Sequence of chain 1.F:
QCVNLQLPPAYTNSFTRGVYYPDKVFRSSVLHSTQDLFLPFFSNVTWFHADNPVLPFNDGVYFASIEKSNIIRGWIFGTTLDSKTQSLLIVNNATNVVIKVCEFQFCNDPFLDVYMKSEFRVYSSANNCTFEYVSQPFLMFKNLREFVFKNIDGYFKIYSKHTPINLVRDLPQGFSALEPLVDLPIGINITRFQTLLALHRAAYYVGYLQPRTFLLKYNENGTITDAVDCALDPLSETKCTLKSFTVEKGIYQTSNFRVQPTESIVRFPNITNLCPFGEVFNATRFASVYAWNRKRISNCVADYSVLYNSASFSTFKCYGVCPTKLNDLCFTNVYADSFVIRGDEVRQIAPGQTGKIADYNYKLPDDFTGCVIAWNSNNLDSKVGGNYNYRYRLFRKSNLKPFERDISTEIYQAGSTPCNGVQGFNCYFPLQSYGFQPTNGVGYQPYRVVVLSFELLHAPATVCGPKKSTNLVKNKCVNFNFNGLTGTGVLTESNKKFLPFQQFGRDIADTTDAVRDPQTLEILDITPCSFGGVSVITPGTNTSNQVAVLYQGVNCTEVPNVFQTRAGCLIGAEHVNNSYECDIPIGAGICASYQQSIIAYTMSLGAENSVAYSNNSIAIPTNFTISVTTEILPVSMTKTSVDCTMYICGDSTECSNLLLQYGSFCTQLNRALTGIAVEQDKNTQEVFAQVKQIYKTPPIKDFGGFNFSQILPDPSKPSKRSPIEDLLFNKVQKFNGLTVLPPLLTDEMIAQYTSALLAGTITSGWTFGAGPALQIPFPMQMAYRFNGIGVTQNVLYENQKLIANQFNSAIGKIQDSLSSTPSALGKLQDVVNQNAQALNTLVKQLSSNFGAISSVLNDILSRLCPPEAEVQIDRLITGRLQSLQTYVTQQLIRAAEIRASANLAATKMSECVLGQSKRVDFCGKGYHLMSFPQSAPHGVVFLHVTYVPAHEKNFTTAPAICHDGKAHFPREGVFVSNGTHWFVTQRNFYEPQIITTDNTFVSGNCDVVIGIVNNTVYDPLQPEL

Binding-site contacts:
Ligand atom C3 contacts residue GLN580 of chain 1.F at 4.1 Å.
Ligand atom C8 contacts residue PRO579 of chain 1.F at 2.9 Å (hydrophobic).
Ligand atom C2 contacts residue ASN331 of chain 1.F at 2.6 Å.
Ligand atom N2 contacts residue GLN580 of chain 1.F at 4.0 Å.
Ligand atom O3 contacts residue LEU582 of chain 1.F at 4.5 Å.
Ligand atom N2 contacts residue ASN331 of chain 1.F at 3.2 Å (h-bond).
Ligand atom C7 contacts residue PRO579 of chain 1.F at 3.7 Å (hydrophobic).
Ligand atom C3 contacts residue ASN331 of chain 1.F at 3.8 Å.
Ligand atom O7 contacts residue ASN331 of chain 1.F at 3.3 Å (h-bond).
Ligand atom C1 contacts residue ASN331 of chain 1.F at 1.4 Å.
Ligand atom C5 contacts residue ASN331 of chain 1.F at 3.5 Å.
Ligand atom N2 contacts residue PRO579 of chain 1.F at 3.7 Å.
Ligand atom O5 contacts residue ASN331 of chain 1.F at 2.3 Å (h-bond).
Ligand atom C1 contacts residue GLN580 of chain 1.F at 4.2 Å.
Ligand atom C7 contacts residue ASN331 of chain 1.F at 3.5 Å.
Ligand atom C2 contacts residue GLN580 of chain 1.F at 4.4 Å.
Ligand atom C4 contacts residue ASN331 of chain 1.F at 4.2 Å.

This small molecule binds to this protein.
Small molecule (SMILES): CC(=O)N[C@@H]1[C@@H](O)[C@H](O)[C@@H](CO)O[C@H]1O